Sequence of chain 2.B:
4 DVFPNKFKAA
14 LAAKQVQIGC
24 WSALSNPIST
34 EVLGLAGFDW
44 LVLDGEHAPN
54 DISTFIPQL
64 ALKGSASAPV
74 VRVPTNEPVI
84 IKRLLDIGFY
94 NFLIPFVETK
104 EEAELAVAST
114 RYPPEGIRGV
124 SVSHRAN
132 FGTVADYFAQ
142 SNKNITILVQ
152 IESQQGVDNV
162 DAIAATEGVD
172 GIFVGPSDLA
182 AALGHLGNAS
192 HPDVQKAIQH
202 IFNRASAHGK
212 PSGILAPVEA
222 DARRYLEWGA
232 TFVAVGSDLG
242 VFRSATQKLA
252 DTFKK

A protein and the small-molecule ligand that binds it are described below.
Small molecule (SMILES): CC(=O)C(=O)O

Sequence of chain 1.B:
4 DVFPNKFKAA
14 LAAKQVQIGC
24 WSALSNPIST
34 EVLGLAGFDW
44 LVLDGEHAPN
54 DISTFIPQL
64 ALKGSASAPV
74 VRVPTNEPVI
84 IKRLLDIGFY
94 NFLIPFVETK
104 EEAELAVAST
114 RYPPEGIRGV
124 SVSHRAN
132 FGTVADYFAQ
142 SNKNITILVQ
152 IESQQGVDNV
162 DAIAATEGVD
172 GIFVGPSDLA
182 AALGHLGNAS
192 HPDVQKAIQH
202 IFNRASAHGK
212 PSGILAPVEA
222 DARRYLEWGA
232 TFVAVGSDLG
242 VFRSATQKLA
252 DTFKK

Binding-site contacts:
Ligand atom C contacts residue GLU153 of chain 2.B at 4.3 Å.
Ligand atom CB contacts residue GLY176 of chain 2.B at 4.1 Å.
Ligand atom OXT contacts residue SER178 of chain 2.B at 3.0 Å (h-bond).
Ligand atom CA contacts residue PHE174 of chain 2.B at 4.4 Å (hydrophobic).
Ligand atom OXT contacts residue GLY176 of chain 2.B at 3.9 Å.
Ligand atom CA contacts residue ARG75 of chain 2.B at 4.3 Å.
Ligand atom CA contacts residue GLY176 of chain 2.B at 3.5 Å.
Ligand atom CB contacts residue VAL175 of chain 2.B at 4.5 Å (hydrophobic).
Ligand atom CA contacts residue GLN151 of chain 2.B at 3.9 Å.
Ligand atom C contacts residue ASP179 of chain 2.B at 4.1 Å.
Ligand atom O contacts residue GLU153 of chain 2.B at 3.6 Å.
Ligand atom O contacts residue PRO177 of chain 2.B at 4.0 Å.
Ligand atom OXT contacts residue PRO177 of chain 2.B at 3.3 Å.
Ligand atom OXT contacts residue MG1 of chain 2.F at 4.5 Å.
Ligand atom C contacts residue SER178 of chain 2.B at 3.6 Å.
Ligand atom C contacts residue MG1 of chain 2.F at 3.3 Å.
Ligand atom O3 contacts residue GLY176 of chain 2.B at 3.8 Å.
Ligand atom CA contacts residue PRO177 of chain 2.B at 4.2 Å (hydrophobic).
Ligand atom CB contacts residue TRP24 of chain 2.B at 4.2 Å (hydrophobic).
Ligand atom O3 contacts residue GLN151 of chain 2.B at 2.9 Å (h-bond).
Ligand atom O contacts residue GLY176 of chain 2.B at 3.5 Å.
Ligand atom C contacts residue PRO177 of chain 2.B at 3.8 Å (hydrophobic).
Ligand atom O contacts residue ASP179 of chain 2.B at 3.1 Å (salt-bridge).
Ligand atom CA contacts residue MG1 of chain 2.F at 3.3 Å.
Ligand atom O3 contacts residue MG1 of chain 2.F at 2.5 Å.
Ligand atom OXT contacts residue ASP179 of chain 2.B at 4.3 Å.
Ligand atom O contacts residue SER178 of chain 2.B at 3.4 Å (h-bond).
Ligand atom CB contacts residue LEU216 of chain 2.B at 3.4 Å (hydrophobic).
Ligand atom O contacts residue VAL123 of chain 1.B at 4.0 Å.
Ligand atom CB contacts residue PRO177 of chain 2.B at 4.0 Å (hydrophobic).
Ligand atom O3 contacts residue GLU153 of chain 2.B at 3.4 Å (salt-bridge).
Ligand atom O3 contacts residue ARG75 of chain 2.B at 3.4 Å (salt-bridge).
Ligand atom CB contacts residue ARG75 of chain 2.B at 4.4 Å.
Ligand atom CB contacts residue GLN151 of chain 2.B at 4.5 Å.
Ligand atom O contacts residue MG1 of chain 2.F at 2.7 Å.
Ligand atom O3 contacts residue PHE174 of chain 2.B at 4.4 Å.
Ligand atom CA contacts residue GLU153 of chain 2.B at 4.2 Å.
Ligand atom C contacts residue GLY176 of chain 2.B at 3.6 Å.
Ligand atom C contacts residue VAL123 of chain 1.B at 4.5 Å (hydrophobic).
Ligand atom CB contacts residue PHE174 of chain 2.B at 3.7 Å (hydrophobic).